This protein binds this small molecule.
Small molecule (SMILES): CC(=O)N[C@H]1[C@H](O[C@H]2[C@H](O)[C@@H](NC(C)=O)CO[C@@H]2CO)O[C@H](CO)[C@@H](O)[C@@H]1O

Sequence of chain 1.B:
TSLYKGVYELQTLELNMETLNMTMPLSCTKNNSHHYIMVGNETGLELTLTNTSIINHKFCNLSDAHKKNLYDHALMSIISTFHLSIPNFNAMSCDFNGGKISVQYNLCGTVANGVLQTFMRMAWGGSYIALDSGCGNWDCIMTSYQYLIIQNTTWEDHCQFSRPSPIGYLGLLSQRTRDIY

Binding-site contacts:
Ligand atom C5 contacts residue ASN89 of chain 1.B at 3.7 Å.
Ligand atom O5 contacts residue LYS88 of chain 1.B at 3.8 Å.
Ligand atom C5 contacts residue HIS92 of chain 1.B at 3.7 Å.
Ligand atom C3 contacts residue ASN89 of chain 1.B at 3.8 Å.
Ligand atom C6 contacts residue LYS88 of chain 1.B at 3.6 Å.
Ligand atom O6 contacts residue LYS88 of chain 1.B at 3.4 Å.
Ligand atom C2 contacts residue HIS92 of chain 1.B at 3.9 Å.
Ligand atom C1 contacts residue ASN89 of chain 1.B at 1.4 Å.
Ligand atom C5 contacts residue LYS88 of chain 1.B at 4.3 Å.
Ligand atom O4 contacts residue HIS92 of chain 1.B at 3.8 Å.
Ligand atom O7 contacts residue HIS92 of chain 1.B at 3.9 Å.
Ligand atom C3 contacts residue HIS92 of chain 1.B at 3.5 Å.
Ligand atom C8 contacts residue ASN89 of chain 1.B at 4.3 Å.
Ligand atom O7 contacts residue ASN89 of chain 1.B at 3.0 Å (h-bond).
Ligand atom O5 contacts residue HIS92 of chain 1.B at 3.9 Å.
Ligand atom C7 contacts residue HIS92 of chain 1.B at 4.5 Å.
Ligand atom C1 contacts residue HIS92 of chain 1.B at 3.4 Å.
Ligand atom O3 contacts residue HIS92 of chain 1.B at 4.4 Å.
Ligand atom C7 contacts residue SER91 of chain 1.B at 4.5 Å.
Ligand atom O5 contacts residue ASN89 of chain 1.B at 2.4 Å (h-bond).
Ligand atom C4 contacts residue HIS92 of chain 1.B at 3.9 Å.
Ligand atom N2 contacts residue SER91 of chain 1.B at 4.0 Å.
Ligand atom N2 contacts residue ASN89 of chain 1.B at 2.9 Å (h-bond).
Ligand atom C2 contacts residue ASN89 of chain 1.B at 2.5 Å.
Ligand atom C4 contacts residue ASN89 of chain 1.B at 4.2 Å.
Ligand atom C7 contacts residue ASN89 of chain 1.B at 3.1 Å.
Ligand atom C8 contacts residue SER91 of chain 1.B at 4.0 Å.
Ligand atom N2 contacts residue HIS92 of chain 1.B at 4.1 Å.
Ligand atom C8 contacts residue ASN90 of chain 1.B at 4.5 Å.